This protein binds this small molecule.
Small molecule (SMILES): Cc1cc(C)c(NC(=O)[C@H]2C[C@@H]3CC[C@H]2C3)c(C)c1

Binding-site contacts:
Ligand atom O01 contacts residue TRP250 of chain 1.G at 3.0 Å (h-bond).
Ligand atom C05 contacts residue TRP250 of chain 1.G at 3.8 Å (hydrophobic).
Ligand atom C17 contacts residue PHE319 of chain 1.G at 3.9 Å (hydrophobic).
Ligand atom N02 contacts residue LEU313 of chain 1.A at 4.2 Å.
Ligand atom C09 contacts residue LEU314 of chain 1.A at 4.1 Å (hydrophobic).
Ligand atom C13 contacts residue PT51 of chain 1.U at 3.9 Å.
Ligand atom C10 contacts residue PRO322 of chain 1.G at 4.1 Å (hydrophobic).
Ligand atom O01 contacts residue SER317 of chain 1.A at 3.7 Å.
Ligand atom C10 contacts residue TRP250 of chain 1.G at 3.7 Å (hydrophobic).
Ligand atom C10 contacts residue SER317 of chain 1.A at 3.3 Å.
Ligand atom C15 contacts residue TRP250 of chain 1.G at 3.4 Å (hydrophobic).
Ligand atom C18 contacts residue TRP250 of chain 1.G at 3.8 Å (hydrophobic).
Ligand atom C19 contacts residue PHE254 of chain 1.G at 4.3 Å (hydrophobic).
Ligand atom C14 contacts residue TRP250 of chain 1.G at 4.0 Å (hydrophobic).
Ligand atom C13 contacts residue TRP250 of chain 1.G at 3.5 Å (hydrophobic).
Ligand atom C16 contacts residue TRP250 of chain 1.G at 3.6 Å (hydrophobic).
Ligand atom C17 contacts residue LEU313 of chain 1.A at 4.2 Å (hydrophobic).
Ligand atom C19 contacts residue PT51 of chain 1.U at 3.0 Å.
Ligand atom N02 contacts residue TRP250 of chain 1.G at 4.0 Å.
Ligand atom C18 contacts residue PT51 of chain 1.U at 4.3 Å.
Ligand atom C12 contacts residue PRO322 of chain 1.G at 4.2 Å (hydrophobic).
Ligand atom C07 contacts residue LEU326 of chain 1.G at 3.6 Å (hydrophobic).
Ligand atom C16 contacts residue PT51 of chain 1.U at 3.5 Å.
Ligand atom C03 contacts residue LEU314 of chain 1.A at 3.8 Å (hydrophobic).
Ligand atom C19 contacts residue PHE319 of chain 1.G at 4.0 Å (hydrophobic).
Ligand atom C04 contacts residue LEU326 of chain 1.G at 4.1 Å (hydrophobic).
Ligand atom C07 contacts residue SER317 of chain 1.A at 3.6 Å.
Ligand atom C19 contacts residue TRP250 of chain 1.G at 4.0 Å (hydrophobic).
Ligand atom C09 contacts residue PHE318 of chain 1.A at 4.2 Å (hydrophobic).
Ligand atom C06 contacts residue SER317 of chain 1.A at 3.2 Å.
Ligand atom C12 contacts residue SER317 of chain 1.A at 4.3 Å.
Ligand atom C11 contacts residue LEU313 of chain 1.A at 4.3 Å (hydrophobic).
Ligand atom C15 contacts residue PT51 of chain 1.U at 2.9 Å.
Ligand atom C12 contacts residue TRP250 of chain 1.G at 4.1 Å (hydrophobic).
Ligand atom N02 contacts residue SER317 of chain 1.A at 3.8 Å.
Ligand atom C08 contacts residue LEU314 of chain 1.A at 2.7 Å (hydrophobic).
Ligand atom O01 contacts residue PRO322 of chain 1.G at 3.1 Å.
Ligand atom C17 contacts residue PRO322 of chain 1.G at 3.7 Å (hydrophobic).
Ligand atom C11 contacts residue TRP250 of chain 1.G at 3.6 Å (hydrophobic).
Ligand atom C17 contacts residue SER317 of chain 1.A at 3.1 Å.

Sequence of chain 1.G:
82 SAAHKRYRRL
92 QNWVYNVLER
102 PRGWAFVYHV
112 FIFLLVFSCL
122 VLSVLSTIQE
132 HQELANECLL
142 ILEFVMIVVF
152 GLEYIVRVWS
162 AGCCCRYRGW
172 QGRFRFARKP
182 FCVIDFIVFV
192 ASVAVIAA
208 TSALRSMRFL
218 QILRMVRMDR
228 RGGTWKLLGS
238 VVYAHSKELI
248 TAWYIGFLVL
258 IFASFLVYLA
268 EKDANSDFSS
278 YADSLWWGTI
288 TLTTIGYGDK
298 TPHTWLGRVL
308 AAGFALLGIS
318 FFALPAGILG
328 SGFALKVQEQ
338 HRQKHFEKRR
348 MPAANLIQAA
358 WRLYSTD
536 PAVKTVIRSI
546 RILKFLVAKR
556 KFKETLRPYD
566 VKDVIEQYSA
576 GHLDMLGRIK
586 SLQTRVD

Sequence of chain 1.A:
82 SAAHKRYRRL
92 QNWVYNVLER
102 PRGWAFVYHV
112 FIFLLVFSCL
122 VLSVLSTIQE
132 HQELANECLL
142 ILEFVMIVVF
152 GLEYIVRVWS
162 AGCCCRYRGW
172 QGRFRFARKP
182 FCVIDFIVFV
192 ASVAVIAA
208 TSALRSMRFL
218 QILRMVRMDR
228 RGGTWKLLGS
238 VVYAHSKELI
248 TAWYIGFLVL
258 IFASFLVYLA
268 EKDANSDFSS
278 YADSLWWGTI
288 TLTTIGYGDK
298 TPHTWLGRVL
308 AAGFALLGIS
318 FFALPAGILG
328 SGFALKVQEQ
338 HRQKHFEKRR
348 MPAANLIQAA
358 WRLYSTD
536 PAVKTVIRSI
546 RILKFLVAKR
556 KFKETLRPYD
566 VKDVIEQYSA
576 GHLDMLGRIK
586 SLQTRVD